Sequence of chain 18.A:
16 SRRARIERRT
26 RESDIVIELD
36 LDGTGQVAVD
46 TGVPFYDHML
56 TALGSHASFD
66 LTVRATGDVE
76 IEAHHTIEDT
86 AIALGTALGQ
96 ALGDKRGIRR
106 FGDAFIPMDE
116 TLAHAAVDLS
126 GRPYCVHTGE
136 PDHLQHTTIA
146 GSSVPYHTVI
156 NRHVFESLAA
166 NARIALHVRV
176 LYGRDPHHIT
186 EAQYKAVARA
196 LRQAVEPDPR

Binding-site contacts:
Ligand atom N7 contacts residue MN1 of chain 10.B at 2.4 Å.
Ligand atom C9 contacts residue MN1 of chain 10.B at 3.8 Å.
Ligand atom N8 contacts residue GLU83 of chain 10.A at 3.5 Å (salt-bridge).
Ligand atom N3 contacts residue HIS53 of chain 18.A at 3.3 Å (h-bond).
Ligand atom C9 contacts residue ARG127 of chain 15.A at 3.4 Å.
Ligand atom N3 contacts residue MN1 of chain 18.C at 2.3 Å.
Ligand atom C6 contacts residue GLU186 of chain 18.A at 4.1 Å.
Ligand atom C6 contacts residue MN1 of chain 10.B at 3.3 Å.
Ligand atom C1 contacts residue MN1 of chain 18.C at 4.2 Å.
Ligand atom C6 contacts residue MN1 of chain 18.C at 3.4 Å.
Ligand atom N7 contacts residue GLU83 of chain 10.A at 3.1 Å (salt-bridge).
Ligand atom C6 contacts residue MET113 of chain 18.A at 3.6 Å (hydrophobic).
Ligand atom N3 contacts residue GLU186 of chain 18.A at 3.0 Å (salt-bridge).
Ligand atom C2 contacts residue GLU186 of chain 18.A at 3.8 Å.
Ligand atom C1 contacts residue GLU27 of chain 10.A at 3.6 Å.
Ligand atom N5 contacts residue HIS80 of chain 10.A at 3.0 Å (h-bond).
Ligand atom N8 contacts residue MN1 of chain 10.B at 3.4 Å.
Ligand atom N5 contacts residue MN1 of chain 18.C at 2.3 Å.
Ligand atom C6 contacts residue HIS183 of chain 18.A at 3.8 Å.
Ligand atom C2 contacts residue MN1 of chain 18.C at 3.3 Å.
Ligand atom N7 contacts residue HIS183 of chain 18.A at 3.4 Å (h-bond).
Ligand atom C6 contacts residue HIS80 of chain 10.A at 3.8 Å.
Ligand atom N3 contacts residue HIS80 of chain 10.A at 3.3 Å (h-bond).
Ligand atom N5 contacts residue MET113 of chain 18.A at 3.6 Å.
Ligand atom C6 contacts residue GLU83 of chain 10.A at 4.0 Å.
Ligand atom C9 contacts residue GLU83 of chain 10.A at 3.6 Å.
Ligand atom C4 contacts residue MET113 of chain 18.A at 3.5 Å (hydrophobic).
Ligand atom C9 contacts residue MET113 of chain 18.A at 4.1 Å (hydrophobic).
Ligand atom C6 contacts residue HIS182 of chain 18.A at 3.5 Å.
Ligand atom C1 contacts residue HIS80 of chain 10.A at 3.9 Å.
Ligand atom C4 contacts residue HIS80 of chain 10.A at 3.6 Å.
Ligand atom N5 contacts residue GLU186 of chain 18.A at 3.3 Å (salt-bridge).
Ligand atom N7 contacts residue MET113 of chain 18.A at 3.5 Å.
Ligand atom N8 contacts residue MET113 of chain 18.A at 3.5 Å.
Ligand atom C6 contacts residue HIS79 of chain 10.A at 3.1 Å.
Ligand atom C4 contacts residue MN1 of chain 18.C at 3.1 Å.
Ligand atom N5 contacts residue HIS182 of chain 18.A at 3.2 Å (h-bond).
Ligand atom N7 contacts residue HIS79 of chain 10.A at 3.1 Å (h-bond).
Ligand atom C2 contacts residue HIS80 of chain 10.A at 3.8 Å.
Ligand atom C4 contacts residue GLU186 of chain 18.A at 4.0 Å.

Sequence of chain 15.A:
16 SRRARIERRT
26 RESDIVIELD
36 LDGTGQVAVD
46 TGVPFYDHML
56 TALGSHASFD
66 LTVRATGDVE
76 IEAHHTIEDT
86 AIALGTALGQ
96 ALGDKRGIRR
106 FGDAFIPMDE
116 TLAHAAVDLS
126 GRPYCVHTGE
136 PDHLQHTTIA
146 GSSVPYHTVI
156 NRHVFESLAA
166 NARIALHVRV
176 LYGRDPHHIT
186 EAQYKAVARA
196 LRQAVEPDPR

A small-molecule ligand and the protein it binds are described below.
Small molecule (SMILES): C[C@H](N)c1ncnn1C

Sequence of chain 10.A:
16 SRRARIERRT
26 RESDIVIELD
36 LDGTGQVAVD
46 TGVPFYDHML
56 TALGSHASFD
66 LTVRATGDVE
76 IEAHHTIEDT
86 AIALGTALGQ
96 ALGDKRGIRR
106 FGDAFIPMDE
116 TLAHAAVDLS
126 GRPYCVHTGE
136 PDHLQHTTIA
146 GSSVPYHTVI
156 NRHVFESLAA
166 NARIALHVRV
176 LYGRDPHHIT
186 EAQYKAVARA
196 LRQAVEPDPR